Sequence of chain 4.C:
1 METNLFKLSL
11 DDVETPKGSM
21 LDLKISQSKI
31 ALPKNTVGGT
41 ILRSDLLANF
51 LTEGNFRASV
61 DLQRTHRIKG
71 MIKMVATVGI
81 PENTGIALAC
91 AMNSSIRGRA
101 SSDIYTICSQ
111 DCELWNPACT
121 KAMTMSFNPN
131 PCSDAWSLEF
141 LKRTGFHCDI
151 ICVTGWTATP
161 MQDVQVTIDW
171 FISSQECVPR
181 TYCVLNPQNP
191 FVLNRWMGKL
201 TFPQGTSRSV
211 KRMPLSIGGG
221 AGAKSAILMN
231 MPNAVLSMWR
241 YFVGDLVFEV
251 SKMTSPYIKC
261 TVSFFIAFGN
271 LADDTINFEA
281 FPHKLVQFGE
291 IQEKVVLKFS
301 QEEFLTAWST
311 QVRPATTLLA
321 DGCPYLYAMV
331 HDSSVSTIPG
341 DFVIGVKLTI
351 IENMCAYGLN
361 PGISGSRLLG

Binding-site contacts:
Ligand atom C4' contacts residue PRO190 of chain 4.C at 4.3 Å (hydrophobic).
Ligand atom O2 contacts residue GLU113 of chain 4.C at 4.2 Å.
Ligand atom N6 contacts residue THR349 of chain 4.C at 3.9 Å.
Ligand atom C6 contacts residue ILE350 of chain 4.C at 3.8 Å (hydrophobic).
Ligand atom OP1 contacts residue SER126 of chain 4.C at 2.8 Å (h-bond).
Ligand atom OP1 contacts residue LYS73 of chain 4.C at 4.1 Å.
Ligand atom O2' contacts residue MET125 of chain 4.C at 3.6 Å.
Ligand atom C4' contacts residue SER126 of chain 4.C at 3.4 Å.
Ligand atom C4 contacts residue ILE350 of chain 4.C at 4.2 Å (hydrophobic).
Ligand atom C2 contacts residue VAL192 of chain 4.C at 3.7 Å (hydrophobic).
Ligand atom N3 contacts residue VAL192 of chain 4.C at 3.4 Å.
Ligand atom N6 contacts residue ILE350 of chain 4.C at 4.0 Å.
Ligand atom O2' contacts residue THR124 of chain 4.C at 4.1 Å.
Ligand atom OP1 contacts residue THR124 of chain 4.C at 4.0 Å.
Ligand atom O2' contacts residue ARG180 of chain 4.C at 3.9 Å.
Ligand atom C4 contacts residue VAL192 of chain 4.C at 3.9 Å (hydrophobic).
Ligand atom C4' contacts residue THR124 of chain 4.C at 3.6 Å.
Ligand atom C5' contacts residue SER126 of chain 4.C at 3.9 Å.
Ligand atom N7 contacts residue ILE350 of chain 4.C at 3.8 Å.
Ligand atom C1' contacts residue PRO190 of chain 4.C at 3.9 Å (hydrophobic).
Ligand atom C2 contacts residue ARG180 of chain 4.C at 3.6 Å.
Ligand atom C5 contacts residue ILE350 of chain 4.C at 3.6 Å (hydrophobic).
Ligand atom O4' contacts residue THR124 of chain 4.C at 4.3 Å.
Ligand atom P contacts residue SER126 of chain 4.C at 3.7 Å.
Ligand atom O3' contacts residue SER126 of chain 4.C at 3.3 Å.
Ligand atom O3' contacts residue THR124 of chain 4.C at 4.2 Å.
Ligand atom C1' contacts residue ARG180 of chain 4.C at 3.7 Å.
Ligand atom N1 contacts residue VAL192 of chain 4.C at 4.0 Å.
Ligand atom C8 contacts residue ILE350 of chain 4.C at 4.1 Å (hydrophobic).
Ligand atom O4' contacts residue ARG180 of chain 4.C at 4.0 Å.
Ligand atom O4' contacts residue SER126 of chain 4.C at 4.3 Å.
Ligand atom N9 contacts residue PRO190 of chain 4.C at 4.1 Å.
Ligand atom O2' contacts residue SER126 of chain 4.C at 3.6 Å (h-bond).
Ligand atom O4' contacts residue PRO190 of chain 4.C at 3.2 Å.
Ligand atom C8 contacts residue PRO190 of chain 4.C at 4.2 Å (hydrophobic).
Ligand atom C5' contacts residue THR124 of chain 4.C at 3.5 Å.
Ligand atom C3' contacts residue SER126 of chain 4.C at 4.3 Å.
Ligand atom N3 contacts residue ARG180 of chain 4.C at 4.0 Å.
Ligand atom OP1 contacts residue THR124 of chain 4.C at 3.8 Å.
Ligand atom O3' contacts residue MET125 of chain 4.C at 4.3 Å.

The small molecule below binds the protein below.
Small molecule (SMILES): Nc1ccn([C@@H]2O[C@H](CO[P](=O)(O)O[C@H]3[C@@H](O)[C@H](n4ccc(=O)[nH]c4=O)O[C@@H]3CO[P](=O)(O)O[C@H]3[C@@H](O)[C@H](n4ccc(N)nc4=O)O[C@@H]3CO[P](=O)(O)O[C@H]3[C@@H](O)[C@H](n4ccc(=O)[nH]c4=O)O[C@@H]3CO[P](=O)(O)O[C@H]3[C@@H](O)[C@H](n4cnc5c(=O)nc(N)[nH]c54)O[C@@H]3CO[P](=O)(O)O[C@H]3[C@@H](O)[C@H](n4cnc5c(N)ncnc54)O[C@@H]3CO)[C@@H](O)[C@H]2O)c(=O)n1